Binding-site contacts:
Ligand atom C1C contacts residue LEU103 of chain 11.A at 4.1 Å (hydrophobic).
Ligand atom C4A contacts residue LEU127 of chain 11.A at 4.0 Å (hydrophobic).
Ligand atom C5B contacts residue ILE125 of chain 11.A at 3.9 Å (hydrophobic).
Ligand atom N3A contacts residue LEU127 of chain 11.A at 4.1 Å.
Ligand atom C1B contacts residue ILE125 of chain 11.A at 3.1 Å (hydrophobic).
Ligand atom C2C contacts residue MET217 of chain 11.A at 3.7 Å (hydrophobic).
Ligand atom O1A contacts residue ILE220 of chain 11.A at 3.6 Å.
Ligand atom C6B contacts residue ILE125 of chain 11.A at 3.6 Å (hydrophobic).
Ligand atom CL2 contacts residue ILE184 of chain 11.A at 3.9 Å.
Ligand atom C3B contacts residue ILE125 of chain 11.A at 3.5 Å (hydrophobic).
Ligand atom N3A contacts residue PHE182 of chain 11.A at 4.0 Å.
Ligand atom C6B contacts residue ILE184 of chain 11.A at 4.1 Å (hydrophobic).
Ligand atom N2 contacts residue THR102 of chain 11.A at 4.2 Å.
Ligand atom C2A contacts residue PHE182 of chain 11.A at 4.2 Å (hydrophobic).
Ligand atom CL1 contacts residue ILE125 of chain 11.A at 3.5 Å.
Ligand atom C2A contacts residue ILE220 of chain 11.A at 3.8 Å (hydrophobic).
Ligand atom C5A contacts residue MET146 of chain 11.A at 3.7 Å (hydrophobic).
Ligand atom O1 contacts residue MET217 of chain 11.A at 4.2 Å.
Ligand atom C31 contacts residue MET195 of chain 11.A at 3.5 Å (hydrophobic).
Ligand atom C4A contacts residue ILE220 of chain 11.A at 4.1 Å (hydrophobic).
Ligand atom C5 contacts residue LEU103 of chain 11.A at 3.8 Å (hydrophobic).
Ligand atom C3B contacts residue ILE220 of chain 11.A at 4.2 Å (hydrophobic).
Ligand atom C5A contacts residue TYR147 of chain 11.A at 4.1 Å (hydrophobic).
Ligand atom CL1 contacts residue ILE239 of chain 11.A at 3.8 Å.
Ligand atom C4B contacts residue ILE125 of chain 11.A at 3.9 Å (hydrophobic).
Ligand atom C5A contacts residue TYR145 of chain 11.A at 3.8 Å (hydrophobic).
Ligand atom C3 contacts residue LEU103 of chain 11.A at 4.1 Å (hydrophobic).
Ligand atom C4C contacts residue MET217 of chain 11.A at 4.2 Å (hydrophobic).
Ligand atom C4A contacts residue TYR145 of chain 11.A at 3.3 Å (hydrophobic).
Ligand atom C5B contacts residue TYR147 of chain 11.A at 3.9 Å (hydrophobic).
Ligand atom C31 contacts residue GLN104 of chain 11.A at 3.6 Å.
Ligand atom CL2 contacts residue TYR147 of chain 11.A at 3.4 Å.
Ligand atom C4 contacts residue LEU103 of chain 11.A at 3.4 Å (hydrophobic).
Ligand atom O1B contacts residue ILE125 of chain 11.A at 3.5 Å.
Ligand atom CL2 contacts residue LEU187 of chain 11.A at 3.9 Å.
Ligand atom C5A contacts residue ILE220 of chain 11.A at 3.9 Å (hydrophobic).
Ligand atom C4B contacts residue ILE220 of chain 11.A at 4.0 Å (hydrophobic).
Ligand atom N2 contacts residue ASN215 of chain 11.A at 3.7 Å.
Ligand atom C2B contacts residue ILE125 of chain 11.A at 3.1 Å (hydrophobic).
Ligand atom O1A contacts residue TYR147 of chain 11.A at 4.0 Å.

Sequence of chain 11.A:
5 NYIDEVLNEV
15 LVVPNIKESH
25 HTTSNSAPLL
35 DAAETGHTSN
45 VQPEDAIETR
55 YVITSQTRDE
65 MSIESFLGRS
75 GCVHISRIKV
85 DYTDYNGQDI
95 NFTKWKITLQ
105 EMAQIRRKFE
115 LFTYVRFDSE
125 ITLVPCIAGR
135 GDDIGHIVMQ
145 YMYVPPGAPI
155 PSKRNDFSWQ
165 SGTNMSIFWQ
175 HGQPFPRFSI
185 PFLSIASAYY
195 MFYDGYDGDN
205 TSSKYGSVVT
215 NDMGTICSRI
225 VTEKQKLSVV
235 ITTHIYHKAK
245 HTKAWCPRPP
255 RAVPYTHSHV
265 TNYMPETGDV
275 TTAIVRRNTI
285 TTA

A small-molecule ligand and the protein it binds are described below.
Small molecule (SMILES): Cc1cc(CCCCCOc2c(Cl)cc(C3=NCCO3)cc2Cl)on1